Sequence of chain 1.B:
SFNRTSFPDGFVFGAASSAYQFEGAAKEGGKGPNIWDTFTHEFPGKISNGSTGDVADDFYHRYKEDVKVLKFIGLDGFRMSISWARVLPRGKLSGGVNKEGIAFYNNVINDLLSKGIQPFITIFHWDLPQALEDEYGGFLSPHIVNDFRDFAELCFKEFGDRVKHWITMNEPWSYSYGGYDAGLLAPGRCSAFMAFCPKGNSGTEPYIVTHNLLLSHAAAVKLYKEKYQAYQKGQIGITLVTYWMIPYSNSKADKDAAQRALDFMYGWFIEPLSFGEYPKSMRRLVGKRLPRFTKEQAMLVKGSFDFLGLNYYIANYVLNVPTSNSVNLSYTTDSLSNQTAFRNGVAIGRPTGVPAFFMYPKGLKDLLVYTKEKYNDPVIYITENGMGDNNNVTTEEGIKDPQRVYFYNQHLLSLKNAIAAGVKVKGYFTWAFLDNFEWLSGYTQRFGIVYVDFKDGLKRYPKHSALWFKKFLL

This protein binds this small molecule.
Small molecule (SMILES): CC(=O)N[C@@H]1[C@@H](O)[C@H](O)[C@@H](CO)O[C@H]1O

Binding-site contacts:
Ligand atom C1 contacts residue ASN424 of chain 1.B at 1.4 Å.
Ligand atom O6 contacts residue ASN422 of chain 1.B at 3.5 Å (h-bond).
Ligand atom N2 contacts residue ASN424 of chain 1.B at 2.9 Å (h-bond).
Ligand atom C2 contacts residue ASN424 of chain 1.B at 2.5 Å.
Ligand atom C7 contacts residue ASN424 of chain 1.B at 3.2 Å.
Ligand atom C4 contacts residue ASN424 of chain 1.B at 4.2 Å.
Ligand atom C8 contacts residue ASN424 of chain 1.B at 3.7 Å.
Ligand atom C5 contacts residue ASN422 of chain 1.B at 4.1 Å.
Ligand atom O7 contacts residue ASN424 of chain 1.B at 3.1 Å (h-bond).
Ligand atom O6 contacts residue GLY385 of chain 1.B at 4.3 Å.
Ligand atom C5 contacts residue ASN424 of chain 1.B at 3.7 Å.
Ligand atom O5 contacts residue ASN422 of chain 1.B at 3.0 Å (h-bond).
Ligand atom C6 contacts residue ASN422 of chain 1.B at 4.0 Å.
Ligand atom C1 contacts residue ASN422 of chain 1.B at 3.7 Å.
Ligand atom O5 contacts residue ASN424 of chain 1.B at 2.4 Å (h-bond).
Ligand atom C3 contacts residue ASN424 of chain 1.B at 3.8 Å.